Binding-site contacts:
Ligand atom O6 contacts residue ASN484 of chain 1.A at 2.8 Å (h-bond).
Ligand atom N1 contacts residue HIS377 of chain 1.A at 3.7 Å.
Ligand atom C3 contacts residue GLY675 of chain 1.A at 3.8 Å.
Ligand atom O4 contacts residue SER674 of chain 1.A at 3.4 Å.
Ligand atom C5 contacts residue GLY135 of chain 1.A at 3.7 Å.
Ligand atom C4 contacts residue GLY675 of chain 1.A at 3.7 Å.
Ligand atom C6 contacts residue ASN484 of chain 1.A at 3.2 Å.
Ligand atom O6 contacts residue LEU139 of chain 1.A at 3.7 Å.
Ligand atom O4 contacts residue GLY675 of chain 1.A at 2.7 Å (h-bond).
Ligand atom O2 contacts residue GLU672 of chain 1.A at 3.1 Å (salt-bridge).
Ligand atom C6 contacts residue HIS377 of chain 1.A at 3.5 Å.
Ligand atom O8 contacts residue ASN284 of chain 1.A at 2.6 Å (h-bond).
Ligand atom C7 contacts residue LEU136 of chain 1.A at 3.7 Å (hydrophobic).
Ligand atom O2 contacts residue ASN284 of chain 1.A at 2.8 Å (h-bond).
Ligand atom O3 contacts residue GLY675 of chain 1.A at 3.1 Å (h-bond).
Ligand atom C2 contacts residue ASN284 of chain 1.A at 3.9 Å.
Ligand atom C6 contacts residue LEU139 of chain 1.A at 3.9 Å (hydrophobic).
Ligand atom O3 contacts residue SER674 of chain 1.A at 3.1 Å (h-bond).
Ligand atom O2 contacts residue TYR573 of chain 1.A at 2.9 Å (h-bond).
Ligand atom O4 contacts residue ASN484 of chain 1.A at 3.3 Å (h-bond).
Ligand atom O5 contacts residue HIS377 of chain 1.A at 3.7 Å.
Ligand atom C3 contacts residue GLU672 of chain 1.A at 3.4 Å.
Ligand atom C2 contacts residue GLU672 of chain 1.A at 3.8 Å.
Ligand atom O6 contacts residue VAL455 of chain 1.A at 3.7 Å.
Ligand atom O5 contacts residue LEU136 of chain 1.A at 3.6 Å (h-bond).
Ligand atom C1 contacts residue ASN284 of chain 1.A at 4.0 Å.
Ligand atom O3 contacts residue GLU672 of chain 1.A at 2.6 Å (salt-bridge).
Ligand atom C6 contacts residue GLY135 of chain 1.A at 3.8 Å.
Ligand atom N1 contacts residue ASN284 of chain 1.A at 3.3 Å (h-bond).
Ligand atom C2 contacts residue HIS377 of chain 1.A at 3.4 Å.
Ligand atom O7 contacts residue ASN284 of chain 1.A at 3.7 Å.
Ligand atom C7 contacts residue ASN284 of chain 1.A at 3.2 Å.
Ligand atom O7 contacts residue ASP283 of chain 1.A at 3.4 Å (salt-bridge).
Ligand atom O9 contacts residue ASN284 of chain 1.A at 3.8 Å.
Ligand atom O6 contacts residue HIS377 of chain 1.A at 2.7 Å (h-bond).
Ligand atom O8 contacts residue ASP283 of chain 1.A at 3.6 Å.
Ligand atom O7 contacts residue LEU136 of chain 1.A at 3.5 Å (h-bond).
Ligand atom O3 contacts residue ALA673 of chain 1.A at 3.4 Å (h-bond).
Ligand atom C5 contacts residue LEU136 of chain 1.A at 3.8 Å (hydrophobic).
Ligand atom C8 contacts residue ASN284 of chain 1.A at 3.4 Å.

This small molecule binds to this protein.
Small molecule (SMILES): O=C(O)C(=O)N[C@@H]1O[C@H](CO)[C@@H](O)[C@H](O)[C@H]1O

Sequence of chain 1.A:
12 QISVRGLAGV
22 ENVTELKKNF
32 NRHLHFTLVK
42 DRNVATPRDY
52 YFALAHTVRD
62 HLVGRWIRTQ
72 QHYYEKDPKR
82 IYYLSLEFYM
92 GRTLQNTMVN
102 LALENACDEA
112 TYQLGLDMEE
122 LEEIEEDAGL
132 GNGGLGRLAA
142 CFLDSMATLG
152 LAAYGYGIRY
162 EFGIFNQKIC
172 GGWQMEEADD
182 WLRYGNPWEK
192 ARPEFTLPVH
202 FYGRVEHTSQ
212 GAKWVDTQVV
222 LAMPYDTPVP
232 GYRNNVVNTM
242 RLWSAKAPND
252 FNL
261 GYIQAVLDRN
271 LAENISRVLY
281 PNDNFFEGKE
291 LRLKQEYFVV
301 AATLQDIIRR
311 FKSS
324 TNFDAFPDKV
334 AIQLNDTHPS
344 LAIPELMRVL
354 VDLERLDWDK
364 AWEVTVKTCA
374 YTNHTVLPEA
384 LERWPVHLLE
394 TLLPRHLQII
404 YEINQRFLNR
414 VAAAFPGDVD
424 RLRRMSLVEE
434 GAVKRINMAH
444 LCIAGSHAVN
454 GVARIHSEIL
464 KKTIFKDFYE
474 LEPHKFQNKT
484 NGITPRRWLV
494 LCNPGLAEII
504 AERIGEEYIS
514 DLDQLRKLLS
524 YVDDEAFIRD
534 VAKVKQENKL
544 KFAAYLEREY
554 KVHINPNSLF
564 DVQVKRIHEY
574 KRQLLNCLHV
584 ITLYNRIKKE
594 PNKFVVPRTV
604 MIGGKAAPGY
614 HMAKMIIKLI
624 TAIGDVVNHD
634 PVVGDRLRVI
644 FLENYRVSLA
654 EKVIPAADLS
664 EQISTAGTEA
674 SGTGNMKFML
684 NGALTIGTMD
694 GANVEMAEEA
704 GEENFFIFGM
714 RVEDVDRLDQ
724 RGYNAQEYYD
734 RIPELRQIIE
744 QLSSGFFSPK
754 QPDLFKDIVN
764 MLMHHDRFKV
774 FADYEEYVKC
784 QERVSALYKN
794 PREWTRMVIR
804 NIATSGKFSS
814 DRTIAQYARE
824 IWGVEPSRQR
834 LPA